Sequence of chain 1.C:
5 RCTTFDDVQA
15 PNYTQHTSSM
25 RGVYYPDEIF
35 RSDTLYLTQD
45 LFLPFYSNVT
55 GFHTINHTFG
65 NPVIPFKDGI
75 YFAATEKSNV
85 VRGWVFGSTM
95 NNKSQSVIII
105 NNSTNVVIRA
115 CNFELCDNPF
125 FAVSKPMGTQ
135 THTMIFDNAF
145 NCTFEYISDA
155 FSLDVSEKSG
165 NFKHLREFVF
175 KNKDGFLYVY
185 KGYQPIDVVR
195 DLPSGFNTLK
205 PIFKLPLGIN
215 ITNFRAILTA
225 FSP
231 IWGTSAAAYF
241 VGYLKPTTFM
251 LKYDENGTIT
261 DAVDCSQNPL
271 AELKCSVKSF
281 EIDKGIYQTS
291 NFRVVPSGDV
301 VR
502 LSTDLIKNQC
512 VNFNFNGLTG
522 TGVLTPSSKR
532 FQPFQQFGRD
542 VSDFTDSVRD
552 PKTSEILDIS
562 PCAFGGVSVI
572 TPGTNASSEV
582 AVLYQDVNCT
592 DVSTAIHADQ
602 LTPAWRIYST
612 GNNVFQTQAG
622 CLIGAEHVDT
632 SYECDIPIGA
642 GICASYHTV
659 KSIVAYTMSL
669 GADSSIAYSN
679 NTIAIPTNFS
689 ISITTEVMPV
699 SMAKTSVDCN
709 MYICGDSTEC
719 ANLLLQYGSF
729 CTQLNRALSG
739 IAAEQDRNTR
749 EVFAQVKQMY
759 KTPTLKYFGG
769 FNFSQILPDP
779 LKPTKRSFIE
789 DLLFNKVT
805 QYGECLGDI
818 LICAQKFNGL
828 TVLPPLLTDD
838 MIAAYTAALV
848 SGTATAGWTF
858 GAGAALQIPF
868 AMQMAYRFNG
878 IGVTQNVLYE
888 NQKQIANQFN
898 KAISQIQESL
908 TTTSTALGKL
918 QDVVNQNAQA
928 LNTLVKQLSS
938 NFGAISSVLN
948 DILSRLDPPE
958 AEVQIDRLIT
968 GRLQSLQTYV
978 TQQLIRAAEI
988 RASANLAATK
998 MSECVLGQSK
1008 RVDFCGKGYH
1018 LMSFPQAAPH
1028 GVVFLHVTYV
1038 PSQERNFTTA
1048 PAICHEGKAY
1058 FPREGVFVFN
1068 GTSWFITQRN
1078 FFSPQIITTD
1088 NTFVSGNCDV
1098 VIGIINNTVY

The protein below binds the small molecule below.
Small molecule (SMILES): CC(=O)N[C@@H]1[C@@H](O)[C@H](O)[C@@H](CO)O[C@H]1O

Binding-site contacts:
Ligand atom C1 contacts residue ASN1043 of chain 1.C at 1.4 Å.
Ligand atom N2 contacts residue ASN1043 of chain 1.C at 2.9 Å (h-bond).
Ligand atom C2 contacts residue ASN1043 of chain 1.C at 2.4 Å.
Ligand atom C8 contacts residue GLU1041 of chain 1.C at 3.4 Å.
Ligand atom C4 contacts residue ASN1043 of chain 1.C at 4.2 Å.
Ligand atom C3 contacts residue ASN1043 of chain 1.C at 3.8 Å.
Ligand atom O6 contacts residue ALA675 of chain 1.C at 3.3 Å.
Ligand atom C5 contacts residue ASN1043 of chain 1.C at 3.6 Å.
Ligand atom C8 contacts residue ARG1042 of chain 1.C at 4.4 Å.
Ligand atom O7 contacts residue ASN1043 of chain 1.C at 4.2 Å.
Ligand atom O5 contacts residue ASN1043 of chain 1.C at 2.3 Å (h-bond).
Ligand atom C7 contacts residue ASN1043 of chain 1.C at 3.8 Å.